Sequence of chain 28.D:
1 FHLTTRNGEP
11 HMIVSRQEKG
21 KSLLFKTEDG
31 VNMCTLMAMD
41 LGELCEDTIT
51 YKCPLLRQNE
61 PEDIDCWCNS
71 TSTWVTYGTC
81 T

Binding-site contacts:
Ligand atom C4 contacts residue NAG1 of chain 28.T at 2.9 Å.
Ligand atom C2 contacts residue NAG1 of chain 28.T at 4.1 Å.
Ligand atom C8 contacts residue ASN75 of chain 28.C at 3.0 Å.
Ligand atom O5 contacts residue ASN75 of chain 28.C at 2.1 Å (h-bond).
Ligand atom O6 contacts residue NAG1 of chain 28.T at 4.1 Å.
Ligand atom C6 contacts residue NAG1 of chain 28.T at 3.4 Å.
Ligand atom O7 contacts residue MET126 of chain 28.C at 3.1 Å.
Ligand atom C4 contacts residue ASN75 of chain 28.C at 4.0 Å.
Ligand atom C6 contacts residue ASN75 of chain 28.C at 3.8 Å.
Ligand atom C6 contacts residue CYS45 of chain 28.D at 4.4 Å (hydrophobic).
Ligand atom C1 contacts residue ASN75 of chain 28.C at 1.3 Å.
Ligand atom C7 contacts residue MET126 of chain 28.C at 3.8 Å (hydrophobic).
Ligand atom C6 contacts residue THR48 of chain 28.D at 4.4 Å.
Ligand atom O7 contacts residue ASN75 of chain 28.C at 3.2 Å (h-bond).
Ligand atom O4 contacts residue NAG1 of chain 28.T at 1.6 Å.
Ligand atom O6 contacts residue CYS45 of chain 28.D at 3.4 Å (h-bond).
Ligand atom C7 contacts residue ASN75 of chain 28.C at 2.8 Å.
Ligand atom C8 contacts residue MET126 of chain 28.C at 3.7 Å (hydrophobic).
Ligand atom N2 contacts residue ASN75 of chain 28.C at 3.0 Å (h-bond).
Ligand atom O6 contacts residue ASN75 of chain 28.C at 3.8 Å.
Ligand atom O6 contacts residue THR48 of chain 28.D at 4.0 Å.
Ligand atom C5 contacts residue NAG1 of chain 28.T at 3.7 Å.
Ligand atom C8 contacts residue PHE98 of chain 28.C at 3.6 Å (hydrophobic).
Ligand atom C5 contacts residue ASN75 of chain 28.C at 3.2 Å.
Ligand atom C2 contacts residue ASN75 of chain 28.C at 2.6 Å.
Ligand atom O6 contacts residue GLU46 of chain 28.D at 3.8 Å.
Ligand atom C3 contacts residue ASN75 of chain 28.C at 3.5 Å.
Ligand atom O3 contacts residue NAG1 of chain 28.T at 2.4 Å (h-bond).
Ligand atom C3 contacts residue NAG1 of chain 28.T at 3.3 Å.
Ligand atom O5 contacts residue THR48 of chain 28.D at 4.0 Å.

Sequence of chain 28.C:
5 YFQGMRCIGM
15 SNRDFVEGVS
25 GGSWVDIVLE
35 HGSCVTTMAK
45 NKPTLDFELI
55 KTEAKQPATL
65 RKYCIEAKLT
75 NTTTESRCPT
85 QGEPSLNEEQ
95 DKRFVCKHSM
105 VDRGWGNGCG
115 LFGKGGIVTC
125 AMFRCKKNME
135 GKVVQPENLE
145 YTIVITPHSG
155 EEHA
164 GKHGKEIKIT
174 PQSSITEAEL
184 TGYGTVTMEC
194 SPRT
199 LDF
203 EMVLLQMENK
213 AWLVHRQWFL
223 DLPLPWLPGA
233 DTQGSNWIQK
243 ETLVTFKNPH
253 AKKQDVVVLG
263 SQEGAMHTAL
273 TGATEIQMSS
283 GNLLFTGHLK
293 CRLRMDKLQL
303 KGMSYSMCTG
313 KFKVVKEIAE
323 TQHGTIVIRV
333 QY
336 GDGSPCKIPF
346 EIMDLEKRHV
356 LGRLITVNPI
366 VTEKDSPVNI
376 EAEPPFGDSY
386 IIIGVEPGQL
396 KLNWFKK

This small molecule binds to this protein.
Small molecule (SMILES): CC(=O)N[C@@H]1[C@@H](O)[C@H](O)[C@@H](CO)O[C@H]1O